Sequence of chain 3.A:
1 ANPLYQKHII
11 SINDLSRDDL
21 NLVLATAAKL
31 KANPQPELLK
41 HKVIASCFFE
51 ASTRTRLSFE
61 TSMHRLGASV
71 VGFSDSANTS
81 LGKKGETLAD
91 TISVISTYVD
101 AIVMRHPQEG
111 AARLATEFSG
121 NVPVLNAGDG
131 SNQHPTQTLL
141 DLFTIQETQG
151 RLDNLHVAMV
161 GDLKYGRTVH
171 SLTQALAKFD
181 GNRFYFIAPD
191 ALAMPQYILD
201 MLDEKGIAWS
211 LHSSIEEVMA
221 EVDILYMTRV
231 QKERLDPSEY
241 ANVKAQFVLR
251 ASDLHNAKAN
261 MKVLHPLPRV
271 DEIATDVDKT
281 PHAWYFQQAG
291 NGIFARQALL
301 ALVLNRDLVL

Binding-site contacts:
Ligand atom OAC contacts residue HIS134 of chain 2.A at 2.7 Å (h-bond).
Ligand atom O contacts residue ARG105 of chain 2.A at 3.3 Å (salt-bridge).
Ligand atom OAG contacts residue SER80 of chain 3.A at 2.9 Å (h-bond).
Ligand atom OAG contacts residue THR53 of chain 2.A at 2.6 Å (h-bond).
Ligand atom OAH contacts residue THR55 of chain 2.A at 2.8 Å (h-bond).
Ligand atom CAM contacts residue LEU267 of chain 2.A at 3.5 Å (hydrophobic).
Ligand atom OD1 contacts residue ARG229 of chain 2.A at 2.9 Å (salt-bridge).
Ligand atom OAG contacts residue SER52 of chain 2.A at 3.6 Å.
Ligand atom OAG contacts residue ARG54 of chain 2.A at 2.3 Å (salt-bridge).
Ligand atom OAE contacts residue ARG105 of chain 2.A at 3.0 Å (salt-bridge).
Ligand atom CB contacts residue THR168 of chain 2.A at 3.6 Å.
Ligand atom OAH contacts residue ARG105 of chain 2.A at 2.7 Å (salt-bridge).
Ligand atom O1 contacts residue ARG167 of chain 2.A at 2.8 Å (salt-bridge).
Ligand atom PAP contacts residue ARG54 of chain 2.A at 3.5 Å.
Ligand atom C contacts residue ARG167 of chain 2.A at 3.6 Å.
Ligand atom OAE contacts residue LYS84 of chain 3.A at 2.6 Å (salt-bridge).
Ligand atom CAJ contacts residue LEU267 of chain 2.A at 3.4 Å (hydrophobic).
Ligand atom N contacts residue LEU267 of chain 2.A at 2.7 Å (h-bond).
Ligand atom CB contacts residue LEU267 of chain 2.A at 3.4 Å (hydrophobic).
Ligand atom ND2 contacts residue LYS84 of chain 3.A at 2.9 Å (salt-bridge).
Ligand atom CG contacts residue LEU267 of chain 2.A at 3.3 Å (hydrophobic).
Ligand atom CA contacts residue LEU267 of chain 2.A at 3.6 Å (hydrophobic).
Ligand atom OAE contacts residue SER80 of chain 3.A at 3.1 Å (h-bond).
Ligand atom ND2 contacts residue ARG229 of chain 2.A at 3.1 Å (salt-bridge).
Ligand atom OAC contacts residue THR55 of chain 2.A at 2.9 Å (h-bond).
Ligand atom OD1 contacts residue GLN231 of chain 2.A at 3.2 Å (h-bond).
Ligand atom O contacts residue LYS84 of chain 3.A at 3.2 Å (salt-bridge).
Ligand atom PAP contacts residue SER80 of chain 3.A at 3.5 Å.
Ligand atom PAP contacts residue THR53 of chain 2.A at 3.6 Å.
Ligand atom OAC contacts residue GLN137 of chain 2.A at 3.6 Å.
Ligand atom OAC contacts residue ARG105 of chain 2.A at 2.9 Å (salt-bridge).
Ligand atom O1 contacts residue HIS134 of chain 2.A at 3.6 Å.
Ligand atom CAJ contacts residue ARG54 of chain 2.A at 3.6 Å.
Ligand atom OAH contacts residue THR53 of chain 2.A at 3.6 Å (h-bond).
Ligand atom C contacts residue HIS134 of chain 2.A at 3.6 Å.
Ligand atom OAH contacts residue SER52 of chain 2.A at 2.7 Å (h-bond).
Ligand atom PAP contacts residue ARG105 of chain 2.A at 3.4 Å.
Ligand atom O contacts residue ARG167 of chain 2.A at 3.1 Å (salt-bridge).
Ligand atom CG contacts residue ARG229 of chain 2.A at 3.5 Å.
Ligand atom ND2 contacts residue LEU267 of chain 2.A at 3.6 Å.

Sequence of chain 2.A:
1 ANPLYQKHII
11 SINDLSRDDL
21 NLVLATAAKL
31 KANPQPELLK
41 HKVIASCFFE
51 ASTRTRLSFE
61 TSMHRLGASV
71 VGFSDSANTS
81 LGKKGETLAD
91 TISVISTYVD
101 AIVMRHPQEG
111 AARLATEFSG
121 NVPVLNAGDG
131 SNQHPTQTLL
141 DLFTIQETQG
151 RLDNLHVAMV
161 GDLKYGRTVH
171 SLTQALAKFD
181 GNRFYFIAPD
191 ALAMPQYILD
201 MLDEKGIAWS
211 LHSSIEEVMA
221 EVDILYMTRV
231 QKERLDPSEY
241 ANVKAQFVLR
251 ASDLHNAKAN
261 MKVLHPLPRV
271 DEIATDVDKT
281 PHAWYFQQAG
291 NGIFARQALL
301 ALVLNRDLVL

A small-molecule ligand and the protein it binds are described below.
Small molecule (SMILES): NC(=O)C[C@H](NC(=O)CP(=O)(O)O)C(=O)O